Sequence of chain 1.A:
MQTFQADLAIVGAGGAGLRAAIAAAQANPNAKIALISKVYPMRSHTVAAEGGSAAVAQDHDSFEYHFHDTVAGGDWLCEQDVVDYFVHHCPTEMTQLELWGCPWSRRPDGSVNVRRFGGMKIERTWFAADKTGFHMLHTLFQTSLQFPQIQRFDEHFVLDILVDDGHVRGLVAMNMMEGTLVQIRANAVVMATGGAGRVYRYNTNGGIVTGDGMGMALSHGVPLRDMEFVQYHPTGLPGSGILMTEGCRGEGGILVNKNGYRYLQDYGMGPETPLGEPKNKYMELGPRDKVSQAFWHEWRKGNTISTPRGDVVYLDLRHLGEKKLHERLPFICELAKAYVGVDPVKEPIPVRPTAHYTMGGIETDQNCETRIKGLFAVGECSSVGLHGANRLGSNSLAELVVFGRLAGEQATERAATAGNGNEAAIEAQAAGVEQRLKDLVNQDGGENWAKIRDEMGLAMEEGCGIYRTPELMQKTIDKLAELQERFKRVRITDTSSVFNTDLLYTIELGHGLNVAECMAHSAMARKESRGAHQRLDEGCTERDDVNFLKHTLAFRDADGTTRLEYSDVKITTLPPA

Binding-site contacts:
Ligand atom O4 contacts residue GLU50 of chain 1.A at 4.0 Å.
Ligand atom O4 contacts residue THR245 of chain 1.A at 2.5 Å (h-bond).
Ligand atom C5 contacts residue HIS233 of chain 1.A at 3.9 Å.
Ligand atom O3 contacts residue GLU246 of chain 1.A at 2.6 Å (salt-bridge).
Ligand atom O2 contacts residue FAD1 of chain 1.I at 2.8 Å (h-bond).
Ligand atom C2 contacts residue ARG288 of chain 1.A at 4.2 Å.
Ligand atom O1 contacts residue ARG391 of chain 1.A at 2.6 Å (salt-bridge).
Ligand atom C2 contacts residue ARG391 of chain 1.A at 3.4 Å.
Ligand atom O3 contacts residue PHE117 of chain 1.A at 3.8 Å.
Ligand atom C4 contacts residue FAD1 of chain 1.I at 3.8 Å.
Ligand atom O4 contacts residue PHE117 of chain 1.A at 3.9 Å.
Ligand atom O3 contacts residue HIS233 of chain 1.A at 3.1 Å.
Ligand atom C5 contacts residue GLY51 of chain 1.A at 4.0 Å.
Ligand atom C3 contacts residue HIS233 of chain 1.A at 3.9 Å.
Ligand atom O1 contacts residue FAD1 of chain 1.I at 3.2 Å.
Ligand atom C5 contacts residue PHE117 of chain 1.A at 3.7 Å (hydrophobic).
Ligand atom C1 contacts residue HIS356 of chain 1.A at 4.3 Å.
Ligand atom C1 contacts residue SER394 of chain 1.A at 3.8 Å.
Ligand atom C4 contacts residue HIS233 of chain 1.A at 4.5 Å.
Ligand atom C1 contacts residue FAD1 of chain 1.I at 3.5 Å.
Ligand atom C2 contacts residue SER394 of chain 1.A at 4.0 Å.
Ligand atom O4 contacts residue GLU246 of chain 1.A at 3.7 Å.
Ligand atom C1 contacts residue ARG391 of chain 1.A at 2.8 Å.
Ligand atom O4 contacts residue LEU243 of chain 1.A at 4.4 Å.
Ligand atom O1 contacts residue HIS356 of chain 1.A at 3.1 Å (h-bond).
Ligand atom O2 contacts residue ARG391 of chain 1.A at 2.6 Å (salt-bridge).
Ligand atom O2 contacts residue GLY393 of chain 1.A at 3.7 Å.
Ligand atom O4 contacts residue GLY51 of chain 1.A at 3.3 Å.
Ligand atom C5 contacts residue GLU246 of chain 1.A at 3.6 Å.
Ligand atom C4 contacts residue PHE117 of chain 1.A at 4.2 Å (hydrophobic).
Ligand atom O3 contacts residue THR245 of chain 1.A at 3.5 Å (h-bond).
Ligand atom C5 contacts residue LEU243 of chain 1.A at 4.4 Å (hydrophobic).
Ligand atom C4 contacts residue GLY51 of chain 1.A at 4.0 Å.
Ligand atom C2 contacts residue GLY393 of chain 1.A at 3.6 Å.
Ligand atom O2 contacts residue SER394 of chain 1.A at 2.8 Å (h-bond).
Ligand atom C5 contacts residue THR245 of chain 1.A at 3.4 Å.
Ligand atom C1 contacts residue GLY393 of chain 1.A at 4.0 Å.

A protein and the small-molecule ligand that binds it are described below.
Small molecule (SMILES): O=C(O)CCCC(=O)O